Binding-site contacts:
Ligand atom O3 contacts residue LYS342 of chain 1.A at 4.0 Å.
Ligand atom N2 contacts residue ASN295 of chain 1.B at 2.9 Å (h-bond).
Ligand atom O5 contacts residue LYS342 of chain 1.A at 3.9 Å.
Ligand atom C5 contacts residue ASN295 of chain 1.B at 3.6 Å.
Ligand atom C6 contacts residue LYS342 of chain 1.A at 3.7 Å.
Ligand atom C2 contacts residue THR343 of chain 1.A at 4.3 Å.
Ligand atom C1 contacts residue ASN295 of chain 1.B at 1.4 Å.
Ligand atom O7 contacts residue ASN295 of chain 1.B at 4.2 Å.
Ligand atom C4 contacts residue LYS342 of chain 1.A at 4.0 Å.
Ligand atom C3 contacts residue ASN295 of chain 1.B at 3.8 Å.
Ligand atom C4 contacts residue THR343 of chain 1.A at 3.9 Å.
Ligand atom C6 contacts residue GLY300 of chain 1.B at 4.2 Å.
Ligand atom O3 contacts residue SER345 of chain 1.A at 3.6 Å.
Ligand atom O6 contacts residue SER356 of chain 1.A at 4.0 Å.
Ligand atom O6 contacts residue LYS342 of chain 1.A at 4.2 Å.
Ligand atom O5 contacts residue ASN295 of chain 1.B at 2.3 Å (h-bond).
Ligand atom O6 contacts residue GLY300 of chain 1.B at 3.4 Å (h-bond).
Ligand atom O6 contacts residue THR343 of chain 1.A at 3.5 Å.
Ligand atom O5 contacts residue GLY300 of chain 1.B at 3.6 Å.
Ligand atom C3 contacts residue THR343 of chain 1.A at 4.0 Å.
Ligand atom C1 contacts residue LYS342 of chain 1.A at 4.1 Å.
Ligand atom O4 contacts residue LYS342 of chain 1.A at 2.7 Å (salt-bridge).
Ligand atom O7 contacts residue TYR248 of chain 1.B at 4.1 Å.
Ligand atom C5 contacts residue LYS342 of chain 1.A at 3.8 Å.
Ligand atom C6 contacts residue THR343 of chain 1.A at 4.3 Å.
Ligand atom O2 contacts residue THR343 of chain 1.A at 3.3 Å.
Ligand atom C8 contacts residue LEU291 of chain 1.B at 4.4 Å (hydrophobic).
Ligand atom C6 contacts residue GLU301 of chain 1.B at 4.3 Å.
Ligand atom O2 contacts residue LYS342 of chain 1.A at 3.5 Å.
Ligand atom C2 contacts residue ASN295 of chain 1.B at 2.5 Å.
Ligand atom O7 contacts residue LYS261 of chain 1.B at 4.3 Å.
Ligand atom O3 contacts residue THR343 of chain 1.A at 3.3 Å.
Ligand atom O6 contacts residue GLU301 of chain 1.B at 4.0 Å.
Ligand atom C7 contacts residue ASN295 of chain 1.B at 3.3 Å.
Ligand atom C4 contacts residue ASN295 of chain 1.B at 4.2 Å.
Ligand atom C3 contacts residue LYS342 of chain 1.A at 3.9 Å.
Ligand atom O4 contacts residue THR343 of chain 1.A at 4.3 Å.
Ligand atom C8 contacts residue ASN295 of chain 1.B at 3.3 Å.
Ligand atom O4 contacts residue LYS342 of chain 1.A at 3.1 Å (salt-bridge).
Ligand atom C4 contacts residue LYS342 of chain 1.A at 3.8 Å.

Sequence of chain 1.A:
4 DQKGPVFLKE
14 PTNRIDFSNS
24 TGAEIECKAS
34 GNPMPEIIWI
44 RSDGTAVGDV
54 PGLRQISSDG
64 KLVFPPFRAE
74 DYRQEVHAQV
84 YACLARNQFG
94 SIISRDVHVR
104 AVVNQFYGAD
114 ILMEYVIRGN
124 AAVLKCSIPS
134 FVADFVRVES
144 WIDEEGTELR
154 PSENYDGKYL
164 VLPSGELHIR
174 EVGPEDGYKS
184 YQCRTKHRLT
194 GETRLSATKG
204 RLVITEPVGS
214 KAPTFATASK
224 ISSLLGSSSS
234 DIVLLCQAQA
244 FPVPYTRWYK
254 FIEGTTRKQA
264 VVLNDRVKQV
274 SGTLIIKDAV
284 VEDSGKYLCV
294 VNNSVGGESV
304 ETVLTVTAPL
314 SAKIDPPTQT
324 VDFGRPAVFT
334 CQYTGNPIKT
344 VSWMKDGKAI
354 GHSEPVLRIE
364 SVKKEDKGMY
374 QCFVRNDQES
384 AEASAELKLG

Sequence of chain 1.B:
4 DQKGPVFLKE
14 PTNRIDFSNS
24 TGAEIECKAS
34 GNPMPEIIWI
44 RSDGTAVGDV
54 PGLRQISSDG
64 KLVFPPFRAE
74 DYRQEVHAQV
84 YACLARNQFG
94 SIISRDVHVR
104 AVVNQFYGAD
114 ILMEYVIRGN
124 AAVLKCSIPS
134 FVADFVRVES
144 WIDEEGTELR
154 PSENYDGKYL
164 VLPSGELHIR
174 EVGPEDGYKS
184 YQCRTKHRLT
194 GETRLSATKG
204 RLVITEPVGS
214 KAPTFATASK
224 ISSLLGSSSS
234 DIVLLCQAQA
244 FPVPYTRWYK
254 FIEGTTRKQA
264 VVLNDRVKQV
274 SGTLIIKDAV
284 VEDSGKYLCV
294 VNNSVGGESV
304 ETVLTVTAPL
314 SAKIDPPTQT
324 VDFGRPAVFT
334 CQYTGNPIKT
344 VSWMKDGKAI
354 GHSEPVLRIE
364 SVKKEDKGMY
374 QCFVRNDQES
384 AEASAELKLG

This protein binds this small molecule.
Small molecule (SMILES): CC(=O)N[C@H]1[C@H](O[C@H]2[C@H](O)[C@@H](NC(C)=O)CO[C@@H]2CO)O[C@H](CO)[C@@H](O[C@@H]2O[C@H](CO[C@H]3O[C@H](CO)[C@@H](O)[C@H](O)[C@@H]3O)[C@@H](O)[C@H](O[C@H]3O[C@H](CO)[C@@H](O)[C@H](O)[C@@H]3O)[C@@H]2O)[C@@H]1O